Sequence of chain 1.B:
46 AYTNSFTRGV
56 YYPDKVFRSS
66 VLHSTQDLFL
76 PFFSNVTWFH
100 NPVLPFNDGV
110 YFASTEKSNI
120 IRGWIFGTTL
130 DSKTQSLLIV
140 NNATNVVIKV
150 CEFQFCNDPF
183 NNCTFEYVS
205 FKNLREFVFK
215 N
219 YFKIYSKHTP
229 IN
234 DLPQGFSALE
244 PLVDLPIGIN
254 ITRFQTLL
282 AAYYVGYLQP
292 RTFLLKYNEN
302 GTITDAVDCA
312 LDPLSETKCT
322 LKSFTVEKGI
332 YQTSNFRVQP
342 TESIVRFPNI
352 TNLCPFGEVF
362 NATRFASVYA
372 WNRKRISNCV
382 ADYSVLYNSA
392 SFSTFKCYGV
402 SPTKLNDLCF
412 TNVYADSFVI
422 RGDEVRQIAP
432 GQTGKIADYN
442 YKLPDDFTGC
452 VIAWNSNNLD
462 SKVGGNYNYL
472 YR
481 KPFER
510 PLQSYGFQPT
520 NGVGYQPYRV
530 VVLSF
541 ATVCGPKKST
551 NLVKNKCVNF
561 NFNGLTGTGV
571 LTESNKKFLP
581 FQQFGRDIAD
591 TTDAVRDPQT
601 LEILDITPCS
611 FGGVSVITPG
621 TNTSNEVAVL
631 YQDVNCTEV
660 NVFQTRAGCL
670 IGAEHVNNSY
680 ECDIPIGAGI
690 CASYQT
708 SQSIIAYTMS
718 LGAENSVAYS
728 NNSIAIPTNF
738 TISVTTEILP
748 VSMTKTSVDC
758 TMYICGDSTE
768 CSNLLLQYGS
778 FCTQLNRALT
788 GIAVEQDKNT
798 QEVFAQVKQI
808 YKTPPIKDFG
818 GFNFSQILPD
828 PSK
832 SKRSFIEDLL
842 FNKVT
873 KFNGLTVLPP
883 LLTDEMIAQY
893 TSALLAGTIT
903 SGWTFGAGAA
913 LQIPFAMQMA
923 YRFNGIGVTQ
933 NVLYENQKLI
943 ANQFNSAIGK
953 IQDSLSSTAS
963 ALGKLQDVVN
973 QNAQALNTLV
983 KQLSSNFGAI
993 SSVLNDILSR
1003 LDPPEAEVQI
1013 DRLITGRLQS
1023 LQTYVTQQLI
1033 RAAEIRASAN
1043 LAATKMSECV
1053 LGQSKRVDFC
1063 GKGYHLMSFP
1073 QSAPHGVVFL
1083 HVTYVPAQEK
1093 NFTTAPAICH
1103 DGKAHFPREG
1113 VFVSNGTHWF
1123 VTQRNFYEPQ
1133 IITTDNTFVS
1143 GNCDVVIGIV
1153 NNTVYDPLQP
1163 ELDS

Binding-site contacts:
Ligand atom C1 contacts residue ASN362 of chain 1.B at 1.5 Å.
Ligand atom C4 contacts residue ASN362 of chain 1.B at 4.4 Å.
Ligand atom C8 contacts residue PHE361 of chain 1.B at 4.1 Å (hydrophobic).
Ligand atom C8 contacts residue ASN362 of chain 1.B at 3.2 Å.
Ligand atom C7 contacts residue ASN362 of chain 1.B at 2.6 Å.
Ligand atom C3 contacts residue ASN362 of chain 1.B at 4.0 Å.
Ligand atom N2 contacts residue ASN362 of chain 1.B at 2.9 Å (h-bond).
Ligand atom C2 contacts residue ASN362 of chain 1.B at 3.0 Å.
Ligand atom O5 contacts residue ASN362 of chain 1.B at 2.3 Å (h-bond).
Ligand atom O7 contacts residue PHE357 of chain 1.B at 4.4 Å.
Ligand atom C5 contacts residue ASN362 of chain 1.B at 3.5 Å.
Ligand atom O7 contacts residue GLY358 of chain 1.B at 3.1 Å.
Ligand atom C8 contacts residue GLY358 of chain 1.B at 3.6 Å.
Ligand atom C7 contacts residue PHE357 of chain 1.B at 4.5 Å (hydrophobic).
Ligand atom O7 contacts residue ASN362 of chain 1.B at 2.8 Å (h-bond).
Ligand atom C7 contacts residue GLY358 of chain 1.B at 3.7 Å.
Ligand atom C8 contacts residue PHE357 of chain 1.B at 3.6 Å (hydrophobic).

A small-molecule ligand and the protein it binds are described below.
Small molecule (SMILES): CC(=O)N[C@@H]1[C@@H](O)[C@H](O)[C@@H](CO)O[C@H]1O